Sequence of chain 1.A:
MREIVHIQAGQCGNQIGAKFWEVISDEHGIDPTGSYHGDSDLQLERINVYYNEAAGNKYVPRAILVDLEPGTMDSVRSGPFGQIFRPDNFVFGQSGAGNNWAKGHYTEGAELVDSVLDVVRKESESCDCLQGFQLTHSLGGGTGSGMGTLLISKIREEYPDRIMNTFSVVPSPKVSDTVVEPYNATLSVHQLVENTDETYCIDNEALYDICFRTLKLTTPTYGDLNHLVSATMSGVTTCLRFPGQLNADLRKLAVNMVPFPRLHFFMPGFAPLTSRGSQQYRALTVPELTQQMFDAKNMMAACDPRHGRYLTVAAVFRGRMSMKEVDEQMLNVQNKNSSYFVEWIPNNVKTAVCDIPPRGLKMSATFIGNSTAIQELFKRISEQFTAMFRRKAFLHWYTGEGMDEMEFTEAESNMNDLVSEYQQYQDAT

Binding-site contacts:
Ligand atom C5' contacts residue GLU181 of chain 1.A at 3.0 Å.
Ligand atom O1B contacts residue LEU68 of chain 1.A at 3.1 Å.
Ligand atom PG contacts residue LEU68 of chain 1.A at 2.3 Å.
Ligand atom O3G contacts residue GLY98 of chain 1.A at 2.4 Å.
Ligand atom C6 contacts residue TYR222 of chain 1.A at 3.0 Å (hydrophobic).
Ligand atom O1B contacts residue GLY10 of chain 1.A at 2.8 Å.
Ligand atom O2G contacts residue LEU68 of chain 1.A at 1.2 Å.
Ligand atom O3B contacts residue ASN99 of chain 1.A at 1.5 Å (h-bond).
Ligand atom O2A contacts residue GLY10 of chain 1.A at 2.8 Å.
Ligand atom O3G contacts residue ASN99 of chain 1.A at 1.7 Å (h-bond).
Ligand atom O6 contacts residue TYR222 of chain 1.A at 2.9 Å.
Ligand atom PB contacts residue ASN99 of chain 1.A at 2.9 Å.
Ligand atom PB contacts residue GLN11 of chain 1.A at 2.9 Å.
Ligand atom PB contacts residue MG1 of chain 1.E at 2.5 Å.
Ligand atom O1G contacts residue ASN99 of chain 1.A at 0.4 Å.
Ligand atom O5' contacts residue GLY141 of chain 1.A at 2.9 Å.
Ligand atom O2B contacts residue GLY10 of chain 1.A at 2.9 Å.
Ligand atom O3B contacts residue THR143 of chain 1.A at 2.6 Å (h-bond).
Ligand atom O3G contacts residue LEU68 of chain 1.A at 2.7 Å.
Ligand atom O2A contacts residue SER138 of chain 1.A at 2.4 Å (h-bond).
Ligand atom O2G contacts residue MG1 of chain 1.E at 2.2 Å.
Ligand atom O2G contacts residue ASN99 of chain 1.A at 1.9 Å (h-bond).
Ligand atom PG contacts residue ASN99 of chain 1.A at 0.4 Å.
Ligand atom O1B contacts residue MG1 of chain 1.E at 2.1 Å.
Ligand atom O2B contacts residue GLY144 of chain 1.A at 2.7 Å (h-bond).
Ligand atom O2A contacts residue GLN11 of chain 1.A at 2.4 Å (h-bond).
Ligand atom O2B contacts residue THR143 of chain 1.A at 2.7 Å (h-bond).
Ligand atom C4' contacts residue GLU181 of chain 1.A at 3.0 Å.
Ligand atom O5' contacts residue SER138 of chain 1.A at 2.4 Å (h-bond).
Ligand atom O3G contacts residue THR143 of chain 1.A at 2.9 Å (h-bond).
Ligand atom O1A contacts residue CYS12 of chain 1.A at 2.6 Å (h-bond).
Ligand atom PA contacts residue SER138 of chain 1.A at 2.9 Å.
Ligand atom O2A contacts residue CYS12 of chain 1.A at 2.7 Å (h-bond).
Ligand atom C3' contacts residue GLU181 of chain 1.A at 2.7 Å.
Ligand atom O1B contacts residue GLN11 of chain 1.A at 2.3 Å (h-bond).
Ligand atom O4' contacts residue CYS12 of chain 1.A at 3.0 Å (h-bond).
Ligand atom O3B contacts residue LEU68 of chain 1.A at 3.0 Å.
Ligand atom N9 contacts residue CYS12 of chain 1.A at 3.1 Å (h-bond).
Ligand atom C3A contacts residue MG1 of chain 1.E at 2.5 Å.
Ligand atom C4 contacts residue CYS12 of chain 1.A at 3.0 Å (hydrophobic).

The small molecule below binds the protein below.
Small molecule (SMILES): Nc1nc2c(ncn2[C@@H]2O[C@H](CO[P](=O)(O)C[P](=O)(O)OP(=O)(O)O)[C@@H](O)[C@H]2O)c(=O)[nH]1